Sequence of chain 21.B:
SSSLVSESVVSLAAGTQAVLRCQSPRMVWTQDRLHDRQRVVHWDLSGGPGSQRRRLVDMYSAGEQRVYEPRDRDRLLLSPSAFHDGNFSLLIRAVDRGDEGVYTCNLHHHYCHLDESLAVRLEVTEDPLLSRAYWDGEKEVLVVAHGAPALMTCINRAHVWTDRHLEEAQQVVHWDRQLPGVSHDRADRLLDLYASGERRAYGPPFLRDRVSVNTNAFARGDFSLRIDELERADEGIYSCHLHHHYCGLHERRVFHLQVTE

Binding-site contacts:
Ligand atom C6 contacts residue LEU151 of chain 21.B at 3.8 Å (hydrophobic).
Ligand atom C5 contacts residue SER89 of chain 21.B at 4.3 Å.
Ligand atom C5 contacts residue LEU151 of chain 21.B at 4.1 Å (hydrophobic).
Ligand atom C4 contacts residue ASN87 of chain 21.B at 4.2 Å.
Ligand atom O7 contacts residue ASN87 of chain 21.B at 3.9 Å.
Ligand atom C2 contacts residue ASN87 of chain 21.B at 2.4 Å.
Ligand atom C7 contacts residue ASN87 of chain 21.B at 3.6 Å.
Ligand atom O6 contacts residue LEU151 of chain 21.B at 3.4 Å.
Ligand atom O4 contacts residue LEU151 of chain 21.B at 3.7 Å.
Ligand atom O5 contacts residue SER79 of chain 21.B at 4.4 Å.
Ligand atom O7 contacts residue ASP85 of chain 21.B at 4.3 Å.
Ligand atom C4 contacts residue LEU151 of chain 21.B at 4.4 Å (hydrophobic).
Ligand atom C1 contacts residue ASN87 of chain 21.B at 1.4 Å.
Ligand atom C5 contacts residue ASN87 of chain 21.B at 3.7 Å.
Ligand atom O5 contacts residue ASN87 of chain 21.B at 2.3 Å (h-bond).
Ligand atom N2 contacts residue ASN87 of chain 21.B at 2.9 Å (h-bond).
Ligand atom O5 contacts residue SER89 of chain 21.B at 4.1 Å.
Ligand atom C3 contacts residue ASN87 of chain 21.B at 3.7 Å.
Ligand atom C1 contacts residue SER89 of chain 21.B at 4.5 Å.

This small molecule binds to this protein.
Small molecule (SMILES): CC(=O)N[C@@H]1[C@@H](O)[C@H](O)[C@@H](CO)O[C@H]1O